Binding-site contacts:
Ligand atom C1' contacts residue ASN60 of chain 1.AC at 3.9 Å.
Ligand atom O2' contacts residue ASN66 of chain 1.AC at 3.1 Å (h-bond).
Ligand atom N1 contacts residue VAL70 of chain 1.AC at 4.0 Å.
Ligand atom C4' contacts residue THR57 of chain 1.AC at 3.9 Å.
Ligand atom C5 contacts residue ILE61 of chain 1.AC at 3.8 Å (hydrophobic).
Ligand atom N1 contacts residue CYS126 of chain 1.AC at 3.9 Å.
Ligand atom O2' contacts residue THR31 of chain 1.AC at 3.4 Å (h-bond).
Ligand atom C5' contacts residue LYS62 of chain 1.AC at 3.6 Å.
Ligand atom OP1 contacts residue ILE61 of chain 1.AC at 3.1 Å.
Ligand atom O4 contacts residue LYS62 of chain 1.AC at 3.0 Å.
Ligand atom N6 contacts residue CYS126 of chain 1.AC at 4.0 Å.
Ligand atom C2 contacts residue ILE61 of chain 1.AC at 4.0 Å (hydrophobic).
Ligand atom N6 contacts residue ALA58 of chain 1.AC at 3.6 Å.
Ligand atom O2' contacts residue THR57 of chain 1.AC at 3.1 Å.
Ligand atom C1' contacts residue THR57 of chain 1.AC at 3.7 Å.
Ligand atom C2 contacts residue ASN60 of chain 1.AC at 3.7 Å.
Ligand atom O2 contacts residue ILE61 of chain 1.AC at 3.5 Å.
Ligand atom C6 contacts residue ILE61 of chain 1.AC at 3.9 Å (hydrophobic).
Ligand atom N3 contacts residue ILE61 of chain 1.AC at 3.5 Å.
Ligand atom C2' contacts residue ILE61 of chain 1.AC at 3.7 Å (hydrophobic).
Ligand atom C4 contacts residue ILE61 of chain 1.AC at 3.5 Å (hydrophobic).
Ligand atom C2 contacts residue ILE61 of chain 1.AC at 3.6 Å (hydrophobic).
Ligand atom OP2 contacts residue LYS62 of chain 1.AC at 3.9 Å.
Ligand atom N6 contacts residue GLU54 of chain 1.AC at 3.2 Å (salt-bridge).
Ligand atom N1 contacts residue ASN60 of chain 1.AC at 3.7 Å.
Ligand atom C4 contacts residue ASN60 of chain 1.AC at 3.7 Å.
Ligand atom O3' contacts residue ILE61 of chain 1.AC at 4.0 Å.
Ligand atom O4' contacts residue ASN60 of chain 1.AC at 3.4 Å.
Ligand atom OP1 contacts residue LYS62 of chain 1.AC at 3.0 Å (salt-bridge).
Ligand atom C2 contacts residue VAL70 of chain 1.AC at 4.0 Å (hydrophobic).
Ligand atom N6 contacts residue TYR124 of chain 1.AC at 4.0 Å.
Ligand atom C2' contacts residue ASN66 of chain 1.AC at 3.9 Å.
Ligand atom O4' contacts residue THR57 of chain 1.AC at 3.5 Å (h-bond).
Ligand atom N1 contacts residue ILE61 of chain 1.AC at 3.8 Å.
Ligand atom P contacts residue ILE61 of chain 1.AC at 4.0 Å.
Ligand atom N6 contacts residue THR57 of chain 1.AC at 3.1 Å.
Ligand atom C6 contacts residue ASN60 of chain 1.AC at 3.8 Å.
Ligand atom N3 contacts residue ASN60 of chain 1.AC at 3.5 Å (h-bond).
Ligand atom N3 contacts residue THR31 of chain 1.AC at 3.1 Å (h-bond).
Ligand atom C2 contacts residue THR31 of chain 1.AC at 3.8 Å.

Sequence of chain 1.AC:
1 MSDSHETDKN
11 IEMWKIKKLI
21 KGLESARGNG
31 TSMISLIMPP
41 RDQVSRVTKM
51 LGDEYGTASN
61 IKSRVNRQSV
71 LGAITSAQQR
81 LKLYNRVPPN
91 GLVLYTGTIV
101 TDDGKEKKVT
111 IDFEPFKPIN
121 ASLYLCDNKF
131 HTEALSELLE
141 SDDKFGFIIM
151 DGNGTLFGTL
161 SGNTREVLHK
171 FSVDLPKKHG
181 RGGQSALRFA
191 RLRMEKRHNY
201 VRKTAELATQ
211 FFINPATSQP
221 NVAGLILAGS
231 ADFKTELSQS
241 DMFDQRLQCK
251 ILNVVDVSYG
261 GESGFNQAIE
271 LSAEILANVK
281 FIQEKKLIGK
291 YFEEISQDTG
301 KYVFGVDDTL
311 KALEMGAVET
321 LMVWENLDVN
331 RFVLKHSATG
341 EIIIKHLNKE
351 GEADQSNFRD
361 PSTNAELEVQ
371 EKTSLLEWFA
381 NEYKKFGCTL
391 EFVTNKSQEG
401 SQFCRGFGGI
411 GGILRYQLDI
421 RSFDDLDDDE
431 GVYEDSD

A small-molecule ligand and the protein it binds are described below.
Small molecule (SMILES): C[C@H]1O[C@@H](n2cnc3c(N)ncnc32)[C@H](O)[C@@H]1O[P](=O)(O)OC[C@H]1O[C@@H](n2ccc(=O)[nH]c2=O)[C@H](O)[C@@H]1O[P](=O)(O)OC[C@H]1O[C@@H](n2cnc3c(=O)nc(N)[nH]c32)[C@H](O)[C@@H]1O[P](=O)(O)OC[C@H]1O[C@@H](n2ccc(=O)[nH]c2=O)[C@H](O)[C@@H]1O[P](=O)(O)OC[C@H]1O[C@@H](n2cnc3c(N)ncnc32)[C@H](O)[C@@H]1O[P](=O)(O)OC[C@H]1O[C@@H](n2cnc3c(N)ncnc32)[C@H](O)[C@@H]1O[P](=O)(O)OC[C@H]1O[C@@H](n2cnc3c(N)ncnc32)[C@H](O)[C@@H]1O